Binding-site contacts:
Ligand atom C5 contacts residue PYE1 of chain 1.Q at 3.0 Å.
Ligand atom C3 contacts residue PYE1 of chain 1.Q at 4.5 Å.
Ligand atom C2 contacts residue NAG1 of chain 1.E at 2.7 Å.
Ligand atom C3 contacts residue NAG1 of chain 1.E at 3.6 Å.
Ligand atom C5 contacts residue NAG1 of chain 1.E at 3.5 Å.
Ligand atom O5 contacts residue NAG1 of chain 1.E at 2.5 Å (h-bond).
Ligand atom C1 contacts residue NAG1 of chain 1.E at 2.7 Å.
Ligand atom O5 contacts residue PYE1 of chain 1.Q at 4.0 Å.
Ligand atom C4 contacts residue NAG1 of chain 1.E at 3.5 Å.
Ligand atom C4 contacts residue PYE1 of chain 1.Q at 3.0 Å.

A small-molecule ligand and the protein it binds are described below.
Small molecule (SMILES): C1CCOCC1